The protein below binds the small molecule below.
Small molecule (SMILES): CN[C@@H]1CCc2c(ccc(O)c2O)[C@H]1O

Sequence of chain 1.A:
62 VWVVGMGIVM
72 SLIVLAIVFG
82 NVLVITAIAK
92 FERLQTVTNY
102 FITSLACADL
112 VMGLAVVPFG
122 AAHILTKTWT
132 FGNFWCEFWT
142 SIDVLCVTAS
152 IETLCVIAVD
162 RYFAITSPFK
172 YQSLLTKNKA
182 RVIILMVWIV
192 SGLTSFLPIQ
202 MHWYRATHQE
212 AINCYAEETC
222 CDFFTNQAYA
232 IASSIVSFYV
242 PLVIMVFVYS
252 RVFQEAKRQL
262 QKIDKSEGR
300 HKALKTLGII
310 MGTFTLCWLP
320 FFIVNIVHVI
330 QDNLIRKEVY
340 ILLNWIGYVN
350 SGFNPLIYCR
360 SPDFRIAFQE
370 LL

Binding-site contacts:
Ligand atom CAC contacts residue SER234 of chain 1.A at 3.4 Å.
Ligand atom OAK contacts residue ASN324 of chain 1.A at 3.9 Å.
Ligand atom CAG contacts residue PHE224 of chain 1.A at 3.5 Å (hydrophobic).
Ligand atom CAC contacts residue VAL145 of chain 1.A at 4.2 Å (hydrophobic).
Ligand atom CAO contacts residue ASN343 of chain 1.A at 3.4 Å.
Ligand atom OAM contacts residue TYR347 of chain 1.A at 3.4 Å (h-bond).
Ligand atom OAM contacts residue ASN343 of chain 1.A at 3.6 Å.
Ligand atom CAH contacts residue TYR339 of chain 1.A at 3.3 Å (hydrophobic).
Ligand atom OAL contacts residue PHE321 of chain 1.A at 4.3 Å.
Ligand atom CAI contacts residue ASN343 of chain 1.A at 3.9 Å.
Ligand atom OAK contacts residue SER234 of chain 1.A at 3.4 Å (h-bond).
Ligand atom CAD contacts residue ASN324 of chain 1.A at 4.2 Å.
Ligand atom NAN contacts residue TYR347 of chain 1.A at 3.6 Å.
Ligand atom CAB contacts residue VAL148 of chain 1.A at 4.0 Å (hydrophobic).
Ligand atom CAB contacts residue PHE321 of chain 1.A at 4.3 Å (hydrophobic).
Ligand atom OAL contacts residue VAL145 of chain 1.A at 4.2 Å.
Ligand atom CAH contacts residue ASN343 of chain 1.A at 4.5 Å.
Ligand atom CAB contacts residue VAL145 of chain 1.A at 4.3 Å (hydrophobic).
Ligand atom CAO contacts residue ASP144 of chain 1.A at 4.0 Å.
Ligand atom CAJ contacts residue ASP144 of chain 1.A at 4.0 Å.
Ligand atom NAN contacts residue ASP144 of chain 1.A at 3.0 Å (salt-bridge).
Ligand atom CAA contacts residue VAL148 of chain 1.A at 4.0 Å (hydrophobic).
Ligand atom CAJ contacts residue ASN343 of chain 1.A at 3.8 Å.
Ligand atom OAL contacts residue SER234 of chain 1.A at 2.2 Å (h-bond).
Ligand atom NAN contacts residue ASN343 of chain 1.A at 3.0 Å (h-bond).
Ligand atom CAD contacts residue SER234 of chain 1.A at 3.9 Å.
Ligand atom CAJ contacts residue PHE320 of chain 1.A at 4.1 Å (hydrophobic).
Ligand atom OAL contacts residue SER238 of chain 1.A at 4.3 Å.
Ligand atom CAG contacts residue PHE320 of chain 1.A at 4.5 Å (hydrophobic).
Ligand atom OAM contacts residue ASP144 of chain 1.A at 3.2 Å (salt-bridge).
Ligand atom CAF contacts residue PHE320 of chain 1.A at 4.2 Å (hydrophobic).
Ligand atom OAM contacts residue VAL148 of chain 1.A at 4.2 Å.
Ligand atom CAO contacts residue TYR339 of chain 1.A at 4.5 Å (hydrophobic).
Ligand atom CAC contacts residue PHE321 of chain 1.A at 4.4 Å (hydrophobic).
Ligand atom CAI contacts residue ASP144 of chain 1.A at 3.7 Å.
Ligand atom CAE contacts residue PHE320 of chain 1.A at 4.5 Å (hydrophobic).
Ligand atom CAJ contacts residue TYR347 of chain 1.A at 4.4 Å (hydrophobic).
Ligand atom CAI contacts residue TYR339 of chain 1.A at 4.5 Å (hydrophobic).
Ligand atom CAG contacts residue TYR339 of chain 1.A at 3.5 Å (hydrophobic).
Ligand atom CAH contacts residue PHE224 of chain 1.A at 3.8 Å (hydrophobic).